Binding-site contacts:
Ligand atom C1 contacts residue THR74 of chain 1.A at 3.9 Å.
Ligand atom C3 contacts residue ASN72 of chain 1.A at 3.5 Å.
Ligand atom C8 contacts residue HIS71 of chain 1.A at 3.5 Å.
Ligand atom N2 contacts residue ASN72 of chain 1.A at 2.5 Å (h-bond).
Ligand atom O3 contacts residue ASN72 of chain 1.A at 4.4 Å.
Ligand atom O7 contacts residue ASN72 of chain 1.A at 3.6 Å.
Ligand atom C4 contacts residue ASN72 of chain 1.A at 4.1 Å.
Ligand atom C2 contacts residue ASN72 of chain 1.A at 2.1 Å.
Ligand atom C1 contacts residue ASN72 of chain 1.A at 1.4 Å.
Ligand atom C7 contacts residue HIS71 of chain 1.A at 3.9 Å.
Ligand atom C7 contacts residue ASN72 of chain 1.A at 3.2 Å.
Ligand atom C5 contacts residue ASN72 of chain 1.A at 3.7 Å.
Ligand atom O7 contacts residue HIS71 of chain 1.A at 4.0 Å.
Ligand atom C8 contacts residue ASN72 of chain 1.A at 3.6 Å.
Ligand atom O5 contacts residue ASN72 of chain 1.A at 2.4 Å (h-bond).

Sequence of chain 1.A:
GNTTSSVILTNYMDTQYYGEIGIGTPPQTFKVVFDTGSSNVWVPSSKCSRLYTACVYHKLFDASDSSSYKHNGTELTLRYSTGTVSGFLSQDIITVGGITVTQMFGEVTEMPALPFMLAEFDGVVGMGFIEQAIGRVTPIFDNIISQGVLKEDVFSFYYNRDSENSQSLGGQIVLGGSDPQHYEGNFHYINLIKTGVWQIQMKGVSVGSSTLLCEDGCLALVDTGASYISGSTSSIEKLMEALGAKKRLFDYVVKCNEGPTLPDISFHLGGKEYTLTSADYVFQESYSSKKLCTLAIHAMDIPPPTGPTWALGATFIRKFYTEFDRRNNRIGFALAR

This small molecule binds to this protein.
Small molecule (SMILES): CC(=O)N[C@@H]1[C@@H](O)[C@H](O)[C@@H](CO)O[C@H]1O